A small-molecule ligand and the protein it binds are described below.
Small molecule (SMILES): N[C@@H](CC(=O)O)C(=O)O

Sequence of chain 1.A:
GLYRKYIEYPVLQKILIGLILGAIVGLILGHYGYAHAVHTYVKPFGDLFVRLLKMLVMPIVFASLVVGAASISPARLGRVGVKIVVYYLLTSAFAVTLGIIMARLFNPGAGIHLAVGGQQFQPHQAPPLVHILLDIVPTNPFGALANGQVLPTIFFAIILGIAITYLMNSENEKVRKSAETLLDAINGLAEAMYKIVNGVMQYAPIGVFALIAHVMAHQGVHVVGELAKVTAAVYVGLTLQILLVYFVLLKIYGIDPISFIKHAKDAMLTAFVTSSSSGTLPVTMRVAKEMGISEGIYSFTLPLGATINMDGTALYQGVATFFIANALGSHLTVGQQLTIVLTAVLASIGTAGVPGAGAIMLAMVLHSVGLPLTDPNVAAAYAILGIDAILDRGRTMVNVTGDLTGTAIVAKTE

Binding-site contacts:
Ligand atom OD1 contacts residue THR314 of chain 1.A at 4.1 Å.
Ligand atom OD2 contacts residue PRO356 of chain 1.A at 3.8 Å.
Ligand atom CB contacts residue THR314 of chain 1.A at 3.6 Å.
Ligand atom OD2 contacts residue VAL355 of chain 1.A at 4.2 Å.
Ligand atom CB contacts residue ALA353 of chain 1.A at 3.7 Å (hydrophobic).
Ligand atom O contacts residue MET311 of chain 1.A at 4.3 Å.
Ligand atom OD1 contacts residue ARG397 of chain 1.A at 2.8 Å (salt-bridge).
Ligand atom OXT contacts residue MET311 of chain 1.A at 3.9 Å.
Ligand atom CG contacts residue GLY359 of chain 1.A at 4.0 Å.
Ligand atom O contacts residue SER278 of chain 1.A at 3.4 Å (h-bond).
Ligand atom CA contacts residue SER276 of chain 1.A at 4.3 Å.
Ligand atom N contacts residue THR398 of chain 1.A at 3.1 Å (h-bond).
Ligand atom C contacts residue ASN401 of chain 1.A at 3.9 Å.
Ligand atom N contacts residue GLY354 of chain 1.A at 3.8 Å.
Ligand atom N contacts residue PRO356 of chain 1.A at 3.8 Å.
Ligand atom N contacts residue SER276 of chain 1.A at 3.1 Å (h-bond).
Ligand atom CG contacts residue THR314 of chain 1.A at 3.6 Å.
Ligand atom O contacts residue THR398 of chain 1.A at 4.0 Å.
Ligand atom CG contacts residue VAL355 of chain 1.A at 3.8 Å (hydrophobic).
Ligand atom OXT contacts residue GLY354 of chain 1.A at 3.4 Å.
Ligand atom OXT contacts residue ALA353 of chain 1.A at 3.7 Å.
Ligand atom C contacts residue THR398 of chain 1.A at 4.0 Å.
Ligand atom CA contacts residue VAL355 of chain 1.A at 4.0 Å (hydrophobic).
Ligand atom OXT contacts residue SER278 of chain 1.A at 2.4 Å (h-bond).
Ligand atom C contacts residue ALA353 of chain 1.A at 4.3 Å (hydrophobic).
Ligand atom CG contacts residue ARG397 of chain 1.A at 3.7 Å.
Ligand atom OD1 contacts residue PRO356 of chain 1.A at 2.9 Å (h-bond).
Ligand atom OD1 contacts residue ASP394 of chain 1.A at 3.7 Å.
Ligand atom OD2 contacts residue GLY359 of chain 1.A at 3.0 Å (h-bond).
Ligand atom CA contacts residue THR314 of chain 1.A at 4.2 Å.
Ligand atom CG contacts residue PRO356 of chain 1.A at 3.5 Å (hydrophobic).
Ligand atom OD2 contacts residue ARG397 of chain 1.A at 3.8 Å.
Ligand atom C contacts residue SER278 of chain 1.A at 3.2 Å.
Ligand atom OD2 contacts residue THR314 of chain 1.A at 3.8 Å.
Ligand atom O contacts residue ASN401 of chain 1.A at 2.8 Å (h-bond).
Ligand atom CA contacts residue THR398 of chain 1.A at 3.5 Å.
Ligand atom CB contacts residue VAL355 of chain 1.A at 3.7 Å (hydrophobic).
Ligand atom OD2 contacts residue ALA358 of chain 1.A at 3.7 Å.
Ligand atom OD1 contacts residue VAL355 of chain 1.A at 4.1 Å.
Ligand atom N contacts residue VAL355 of chain 1.A at 3.1 Å (h-bond).